A small-molecule ligand and the protein it binds are described below.
Small molecule (SMILES): CC(=O)Nc1nnc(S(N)(=O)=O)s1

Sequence of chain 1.C:
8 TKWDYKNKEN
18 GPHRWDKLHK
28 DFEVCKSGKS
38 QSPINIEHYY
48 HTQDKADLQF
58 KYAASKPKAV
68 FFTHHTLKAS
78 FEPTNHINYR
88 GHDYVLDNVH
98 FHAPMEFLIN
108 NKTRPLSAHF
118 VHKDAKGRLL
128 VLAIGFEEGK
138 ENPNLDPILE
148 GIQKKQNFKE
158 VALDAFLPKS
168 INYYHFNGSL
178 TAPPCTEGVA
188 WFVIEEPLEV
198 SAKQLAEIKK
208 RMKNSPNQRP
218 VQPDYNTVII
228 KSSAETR

Binding-site contacts:
Ligand atom C1 contacts residue HIS97 of chain 1.C at 4.1 Å.
Ligand atom O3 contacts residue VAL118 of chain 1.C at 3.5 Å.
Ligand atom S1 contacts residue THR178 of chain 1.C at 3.6 Å.
Ligand atom O1 contacts residue LEU177 of chain 1.C at 3.1 Å.
Ligand atom N1 contacts residue HIS97 of chain 1.C at 3.2 Å (h-bond).
Ligand atom N3 contacts residue GOL1 of chain 1.S at 3.6 Å.
Ligand atom S2 contacts residue LEU177 of chain 1.C at 4.1 Å.
Ligand atom C3 contacts residue ASN95 of chain 1.C at 3.9 Å.
Ligand atom C1 contacts residue ZN1 of chain 1.P at 4.1 Å.
Ligand atom S1 contacts residue HIS116 of chain 1.C at 4.0 Å.
Ligand atom O2 contacts residue ZN1 of chain 1.P at 3.1 Å.
Ligand atom O2 contacts residue HIS116 of chain 1.C at 3.6 Å.
Ligand atom S2 contacts residue VAL118 of chain 1.C at 3.8 Å.
Ligand atom N3 contacts residue LEU177 of chain 1.C at 3.7 Å.
Ligand atom S1 contacts residue ZN1 of chain 1.P at 3.1 Å.
Ligand atom C3 contacts residue GOL1 of chain 1.S at 4.0 Å.
Ligand atom N2 contacts residue GOL1 of chain 1.S at 3.6 Å (h-bond).
Ligand atom N4 contacts residue GOL1 of chain 1.S at 3.6 Å (h-bond).
Ligand atom C1 contacts residue GOL1 of chain 1.S at 3.9 Å.
Ligand atom N3 contacts residue ALA179 of chain 1.C at 4.0 Å.
Ligand atom O1 contacts residue TRP188 of chain 1.C at 3.5 Å.
Ligand atom N1 contacts residue THR178 of chain 1.C at 2.6 Å (h-bond).
Ligand atom C4 contacts residue ASN95 of chain 1.C at 4.1 Å.
Ligand atom C4 contacts residue LYS75 of chain 1.C at 3.9 Å.
Ligand atom C2 contacts residue GOL1 of chain 1.S at 3.2 Å.
Ligand atom O1 contacts residue THR178 of chain 1.C at 2.7 Å (h-bond).
Ligand atom O3 contacts residue ASN95 of chain 1.C at 3.1 Å (h-bond).
Ligand atom S2 contacts residue HIS97 of chain 1.C at 3.7 Å.
Ligand atom O2 contacts residue VAL128 of chain 1.C at 3.7 Å.
Ligand atom N1 contacts residue HIS99 of chain 1.C at 3.1 Å.
Ligand atom C1 contacts residue LEU177 of chain 1.C at 3.7 Å (hydrophobic).
Ligand atom O2 contacts residue VAL118 of chain 1.C at 3.8 Å.
Ligand atom O2 contacts residue TRP188 of chain 1.C at 3.9 Å.
Ligand atom S1 contacts residue HIS97 of chain 1.C at 3.8 Å.
Ligand atom O2 contacts residue HIS97 of chain 1.C at 3.3 Å.
Ligand atom S2 contacts residue GOL1 of chain 1.S at 3.4 Å (h-bond).
Ligand atom N2 contacts residue LEU177 of chain 1.C at 3.8 Å.
Ligand atom N1 contacts residue HIS116 of chain 1.C at 3.3 Å (h-bond).
Ligand atom O3 contacts residue GOL1 of chain 1.S at 4.0 Å.
Ligand atom N1 contacts residue ZN1 of chain 1.P at 1.9 Å.